Sequence of chain 1.E:
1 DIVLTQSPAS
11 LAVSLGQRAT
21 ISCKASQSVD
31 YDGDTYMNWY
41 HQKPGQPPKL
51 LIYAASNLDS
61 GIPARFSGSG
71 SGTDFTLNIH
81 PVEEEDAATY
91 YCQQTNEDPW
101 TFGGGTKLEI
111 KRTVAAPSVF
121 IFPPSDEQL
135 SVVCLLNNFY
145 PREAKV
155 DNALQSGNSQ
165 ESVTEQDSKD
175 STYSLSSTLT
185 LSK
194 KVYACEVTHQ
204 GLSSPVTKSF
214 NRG

Sequence of chain 1.F:
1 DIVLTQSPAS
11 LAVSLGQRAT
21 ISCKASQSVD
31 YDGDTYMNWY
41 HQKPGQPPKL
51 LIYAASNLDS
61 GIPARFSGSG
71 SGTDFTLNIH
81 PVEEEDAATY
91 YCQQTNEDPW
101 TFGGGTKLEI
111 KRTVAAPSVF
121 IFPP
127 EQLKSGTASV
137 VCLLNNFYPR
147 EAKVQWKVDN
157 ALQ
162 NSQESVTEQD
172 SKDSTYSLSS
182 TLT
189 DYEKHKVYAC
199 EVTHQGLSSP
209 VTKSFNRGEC

Sequence of chain 1.A:
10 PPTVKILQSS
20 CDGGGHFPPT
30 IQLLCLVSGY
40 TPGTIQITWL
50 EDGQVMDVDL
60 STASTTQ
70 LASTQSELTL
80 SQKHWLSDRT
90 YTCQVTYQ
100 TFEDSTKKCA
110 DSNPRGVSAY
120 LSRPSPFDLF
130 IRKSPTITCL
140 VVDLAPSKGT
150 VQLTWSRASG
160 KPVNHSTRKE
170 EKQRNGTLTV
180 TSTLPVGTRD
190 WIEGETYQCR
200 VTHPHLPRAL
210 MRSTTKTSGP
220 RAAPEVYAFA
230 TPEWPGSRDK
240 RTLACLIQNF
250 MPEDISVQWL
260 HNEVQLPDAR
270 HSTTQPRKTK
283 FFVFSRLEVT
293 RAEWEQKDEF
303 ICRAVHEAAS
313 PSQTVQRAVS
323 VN

Binding-site contacts:
Ligand atom C1 contacts residue THR176 of chain 1.A at 3.5 Å.
Ligand atom C2 contacts residue ASP142 of chain 1.A at 3.6 Å.
Ligand atom O7 contacts residue VAL141 of chain 1.A at 3.3 Å.
Ligand atom O6 contacts residue GLU252 of chain 1.A at 3.5 Å (salt-bridge).
Ligand atom C6 contacts residue GLU252 of chain 1.A at 3.4 Å.
Ligand atom C7 contacts residue ASP142 of chain 1.A at 3.3 Å.
Ligand atom C1 contacts residue GLY33 of chain 1.E at 3.8 Å.
Ligand atom C2 contacts residue VAL141 of chain 1.A at 3.7 Å (hydrophobic).
Ligand atom C6 contacts residue GLN172 of chain 1.A at 3.6 Å.
Ligand atom O7 contacts residue LEU139 of chain 1.A at 3.5 Å.
Ligand atom C2 contacts residue ASN174 of chain 1.A at 2.5 Å.
Ligand atom C5 contacts residue ASN174 of chain 1.A at 3.6 Å.
Ligand atom O2 contacts residue ASP34 of chain 1.E at 3.4 Å (salt-bridge).
Ligand atom O7 contacts residue THR178 of chain 1.A at 3.5 Å.
Ligand atom O6 contacts residue TYR119 of chain 1.A at 3.4 Å (h-bond).
Ligand atom C3 contacts residue TYR119 of chain 1.A at 3.9 Å (hydrophobic).
Ligand atom O5 contacts residue ASN174 of chain 1.A at 2.4 Å (h-bond).
Ligand atom C8 contacts residue GLN172 of chain 1.A at 3.8 Å.
Ligand atom C4 contacts residue ASP32 of chain 1.E at 3.3 Å.
Ligand atom O6 contacts residue ARG122 of chain 1.A at 3.6 Å (salt-bridge).
Ligand atom C1 contacts residue ASN174 of chain 1.A at 1.4 Å.
Ligand atom O5 contacts residue GLY33 of chain 1.E at 3.4 Å (h-bond).
Ligand atom C3 contacts residue ASN174 of chain 1.A at 3.8 Å.
Ligand atom C7 contacts residue ASN174 of chain 1.A at 3.7 Å.
Ligand atom C1 contacts residue ASP34 of chain 1.E at 3.9 Å.
Ligand atom C3 contacts residue ASP142 of chain 1.A at 3.6 Å.
Ligand atom O3 contacts residue GLY33 of chain 1.E at 3.4 Å.
Ligand atom O4 contacts residue SER121 of chain 1.A at 3.7 Å.
Ligand atom N2 contacts residue ASP142 of chain 1.A at 2.7 Å (salt-bridge).
Ligand atom C6 contacts residue TYR119 of chain 1.A at 3.6 Å (hydrophobic).
Ligand atom O3 contacts residue LEU120 of chain 1.A at 3.3 Å (h-bond).
Ligand atom O4 contacts residue ASP32 of chain 1.E at 3.5 Å (salt-bridge).
Ligand atom O3 contacts residue LEU139 of chain 1.A at 3.5 Å.
Ligand atom O4 contacts residue LEU120 of chain 1.A at 3.7 Å.
Ligand atom C8 contacts residue ASP142 of chain 1.A at 3.2 Å.
Ligand atom C6 contacts residue ASP32 of chain 1.E at 3.8 Å.
Ligand atom O3 contacts residue ASP142 of chain 1.A at 3.8 Å.
Ligand atom O6 contacts residue GLN172 of chain 1.A at 2.6 Å (h-bond).
Ligand atom O3 contacts residue TYR119 of chain 1.A at 3.8 Å.
Ligand atom N2 contacts residue ASN174 of chain 1.A at 2.9 Å (h-bond).

This small molecule binds to this protein.
Small molecule (SMILES): CC(=O)N[C@H]1[C@H](O[C@H]2[C@H](O)[C@@H](NC(C)=O)CO[C@@H]2CO)O[C@H](CO)[C@@H](O[C@@H]2O[C@H](CO[C@H]3O[C@H](CO)[C@@H](O)[C@H](O[C@H]4O[C@H](CO)[C@@H](O)[C@H](O)[C@@H]4O)[C@@H]3O)[C@@H](O)[C@H](O[C@H]3O[C@H](CO)[C@@H](O)[C@H](O)[C@@H]3O[C@H]3O[C@H](CO)[C@@H](O)[C@H](O)[C@@H]3O)[C@@H]2O)[C@@H]1O